A small-molecule ligand and the protein it binds are described below.
Small molecule (SMILES): CC(=O)N[C@H]1[C@H](O[C@H]2[C@H](O)[C@@H](NC(C)=O)CO[C@@H]2CO)O[C@H](CO)[C@@H](O)[C@@H]1O

Sequence of chain 1.Q:
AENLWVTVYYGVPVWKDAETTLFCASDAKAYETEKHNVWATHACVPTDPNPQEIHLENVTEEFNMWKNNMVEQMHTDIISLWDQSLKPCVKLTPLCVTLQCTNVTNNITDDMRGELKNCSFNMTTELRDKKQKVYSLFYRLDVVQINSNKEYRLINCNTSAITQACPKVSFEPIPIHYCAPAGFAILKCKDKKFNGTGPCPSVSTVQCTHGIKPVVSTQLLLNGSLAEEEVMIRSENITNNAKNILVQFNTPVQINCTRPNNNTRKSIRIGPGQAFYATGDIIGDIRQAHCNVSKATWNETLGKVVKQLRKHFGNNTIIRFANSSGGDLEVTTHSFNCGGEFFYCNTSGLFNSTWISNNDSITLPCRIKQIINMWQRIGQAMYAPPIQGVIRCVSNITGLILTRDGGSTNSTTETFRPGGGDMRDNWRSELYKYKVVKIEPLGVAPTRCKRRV

Binding-site contacts:
Ligand atom O7 contacts residue ASN416 of chain 1.Q at 3.8 Å.
Ligand atom O6 contacts residue PRO261 of chain 1.Q at 4.1 Å.
Ligand atom C1 contacts residue ASN416 of chain 1.Q at 1.4 Å.
Ligand atom C8 contacts residue ASN232 of chain 1.Q at 4.1 Å.
Ligand atom C3 contacts residue ASN416 of chain 1.Q at 3.8 Å.
Ligand atom C5 contacts residue ASN416 of chain 1.Q at 3.6 Å.
Ligand atom C4 contacts residue ASN416 of chain 1.Q at 4.2 Å.
Ligand atom O5 contacts residue ASN416 of chain 1.Q at 2.3 Å (h-bond).
Ligand atom C7 contacts residue ASN416 of chain 1.Q at 3.7 Å.
Ligand atom O7 contacts residue NAG1 of chain 1.KB at 4.4 Å.
Ligand atom C2 contacts residue ASN416 of chain 1.Q at 2.5 Å.
Ligand atom N2 contacts residue ASN416 of chain 1.Q at 3.0 Å (h-bond).
Ligand atom O5 contacts residue PRO261 of chain 1.Q at 4.0 Å.
Ligand atom C8 contacts residue NAG1 of chain 1.KB at 3.6 Å.